The small molecule below binds the protein below.
Small molecule (SMILES): CC(=O)N[C@@H]1[C@@H](O)[C@H](O)[C@@H](CO)O[C@H]1O

Sequence of chain 29.A:
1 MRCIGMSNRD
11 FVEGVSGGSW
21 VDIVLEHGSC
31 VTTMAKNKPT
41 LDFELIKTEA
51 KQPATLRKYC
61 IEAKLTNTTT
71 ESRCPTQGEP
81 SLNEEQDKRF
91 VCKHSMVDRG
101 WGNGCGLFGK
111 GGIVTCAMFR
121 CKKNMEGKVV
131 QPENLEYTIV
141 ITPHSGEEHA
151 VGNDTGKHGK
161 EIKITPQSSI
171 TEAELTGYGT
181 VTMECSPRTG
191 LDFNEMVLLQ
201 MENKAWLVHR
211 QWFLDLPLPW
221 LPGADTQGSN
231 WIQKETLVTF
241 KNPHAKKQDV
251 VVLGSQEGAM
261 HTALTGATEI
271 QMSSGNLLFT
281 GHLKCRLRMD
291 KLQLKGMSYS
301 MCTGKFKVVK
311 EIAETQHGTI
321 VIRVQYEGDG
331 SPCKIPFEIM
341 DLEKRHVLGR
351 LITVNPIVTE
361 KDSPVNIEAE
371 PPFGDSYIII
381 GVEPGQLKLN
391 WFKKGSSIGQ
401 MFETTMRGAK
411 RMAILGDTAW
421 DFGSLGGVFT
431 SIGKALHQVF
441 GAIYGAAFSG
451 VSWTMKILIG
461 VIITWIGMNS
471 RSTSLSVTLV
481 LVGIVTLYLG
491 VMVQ

Binding-site contacts:
Ligand atom C3 contacts residue ASN67 of chain 29.A at 3.8 Å.
Ligand atom C7 contacts residue ASN67 of chain 29.A at 3.2 Å.
Ligand atom C5 contacts residue ASN67 of chain 29.A at 3.7 Å.
Ligand atom C8 contacts residue PHE90 of chain 29.A at 4.0 Å (hydrophobic).
Ligand atom O5 contacts residue ASN67 of chain 29.A at 2.4 Å (h-bond).
Ligand atom N2 contacts residue ASN67 of chain 29.A at 2.9 Å (h-bond).
Ligand atom O7 contacts residue ASN67 of chain 29.A at 3.0 Å (h-bond).
Ligand atom C8 contacts residue ASN67 of chain 29.A at 4.0 Å.
Ligand atom C7 contacts residue MET118 of chain 29.A at 4.0 Å (hydrophobic).
Ligand atom C8 contacts residue MET118 of chain 29.A at 3.8 Å (hydrophobic).
Ligand atom C1 contacts residue ASN67 of chain 29.A at 1.4 Å.
Ligand atom O7 contacts residue MET118 of chain 29.A at 3.5 Å.
Ligand atom C2 contacts residue ASN67 of chain 29.A at 2.5 Å.
Ligand atom C4 contacts residue ASN67 of chain 29.A at 4.2 Å.